Binding-site contacts:
Ligand atom C2 contacts residue ASN118 of chain 23.A at 2.5 Å.
Ligand atom C8 contacts residue ASN118 of chain 23.A at 3.7 Å.
Ligand atom O5 contacts residue THR89 of chain 23.A at 4.5 Å.
Ligand atom N2 contacts residue ASN118 of chain 23.A at 2.9 Å (h-bond).
Ligand atom O5 contacts residue ASN118 of chain 23.A at 2.4 Å (h-bond).
Ligand atom C6 contacts residue THR120 of chain 23.A at 3.8 Å.
Ligand atom C6 contacts residue PHE119 of chain 23.A at 4.0 Å (hydrophobic).
Ligand atom O6 contacts residue ASN118 of chain 23.A at 4.2 Å.
Ligand atom C8 contacts residue SER66 of chain 23.A at 3.6 Å.
Ligand atom C3 contacts residue ASN118 of chain 23.A at 3.8 Å.
Ligand atom O5 contacts residue PHE119 of chain 23.A at 3.9 Å.
Ligand atom N2 contacts residue TYR90 of chain 23.A at 4.4 Å.
Ligand atom C1 contacts residue ASN118 of chain 23.A at 1.4 Å.
Ligand atom C4 contacts residue ASN118 of chain 23.A at 4.2 Å.
Ligand atom C5 contacts residue ASN118 of chain 23.A at 3.6 Å.
Ligand atom O6 contacts residue PHE119 of chain 23.A at 2.8 Å (h-bond).
Ligand atom O6 contacts residue THR89 of chain 23.A at 3.9 Å.
Ligand atom C8 contacts residue ASP67 of chain 23.A at 3.7 Å.
Ligand atom C7 contacts residue ASN118 of chain 23.A at 3.8 Å.
Ligand atom C1 contacts residue SER66 of chain 23.A at 4.5 Å.
Ligand atom C5 contacts residue THR120 of chain 23.A at 4.2 Å.
Ligand atom O5 contacts residue THR120 of chain 23.A at 3.4 Å (h-bond).
Ligand atom O6 contacts residue THR120 of chain 23.A at 3.6 Å (h-bond).
Ligand atom C1 contacts residue THR89 of chain 23.A at 4.2 Å.

The small molecule below binds the protein below.
Small molecule (SMILES): CC(=O)N[C@@H]1[C@@H](O)[C@H](O)[C@@H](CO)O[C@H]1O

Sequence of chain 23.A:
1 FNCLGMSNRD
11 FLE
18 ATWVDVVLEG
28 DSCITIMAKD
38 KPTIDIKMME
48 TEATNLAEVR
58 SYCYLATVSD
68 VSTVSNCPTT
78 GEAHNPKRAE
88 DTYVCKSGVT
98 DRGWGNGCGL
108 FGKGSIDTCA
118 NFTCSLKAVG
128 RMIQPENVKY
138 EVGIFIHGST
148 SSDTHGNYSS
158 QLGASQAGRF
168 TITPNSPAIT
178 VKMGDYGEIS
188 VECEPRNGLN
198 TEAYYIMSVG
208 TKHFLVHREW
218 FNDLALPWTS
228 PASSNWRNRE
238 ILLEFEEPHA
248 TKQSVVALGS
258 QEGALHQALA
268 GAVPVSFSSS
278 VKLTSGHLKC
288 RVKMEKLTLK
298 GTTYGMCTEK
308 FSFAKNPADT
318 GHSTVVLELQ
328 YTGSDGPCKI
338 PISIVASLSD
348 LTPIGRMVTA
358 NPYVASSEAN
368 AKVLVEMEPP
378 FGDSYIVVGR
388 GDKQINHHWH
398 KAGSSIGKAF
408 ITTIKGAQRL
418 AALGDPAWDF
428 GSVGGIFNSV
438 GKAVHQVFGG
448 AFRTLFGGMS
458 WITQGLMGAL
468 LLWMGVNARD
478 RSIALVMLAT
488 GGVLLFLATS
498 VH